This protein binds this small molecule.
Small molecule (SMILES): O=C(O)c1ccc(NS(=O)(=O)c2ccc(N3C(=O)c4ccccc4C3=O)cc2)cc1

Sequence of chain 36.A:
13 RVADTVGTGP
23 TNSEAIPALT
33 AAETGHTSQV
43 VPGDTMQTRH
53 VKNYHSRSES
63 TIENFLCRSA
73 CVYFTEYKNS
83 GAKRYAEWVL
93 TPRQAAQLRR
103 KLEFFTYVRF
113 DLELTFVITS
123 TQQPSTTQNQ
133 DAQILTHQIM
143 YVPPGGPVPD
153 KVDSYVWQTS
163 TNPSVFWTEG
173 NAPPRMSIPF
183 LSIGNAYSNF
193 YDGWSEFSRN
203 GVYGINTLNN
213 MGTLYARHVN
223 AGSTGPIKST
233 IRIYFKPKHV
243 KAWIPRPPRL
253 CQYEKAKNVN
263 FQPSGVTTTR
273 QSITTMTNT

Sequence of chain 42.A:
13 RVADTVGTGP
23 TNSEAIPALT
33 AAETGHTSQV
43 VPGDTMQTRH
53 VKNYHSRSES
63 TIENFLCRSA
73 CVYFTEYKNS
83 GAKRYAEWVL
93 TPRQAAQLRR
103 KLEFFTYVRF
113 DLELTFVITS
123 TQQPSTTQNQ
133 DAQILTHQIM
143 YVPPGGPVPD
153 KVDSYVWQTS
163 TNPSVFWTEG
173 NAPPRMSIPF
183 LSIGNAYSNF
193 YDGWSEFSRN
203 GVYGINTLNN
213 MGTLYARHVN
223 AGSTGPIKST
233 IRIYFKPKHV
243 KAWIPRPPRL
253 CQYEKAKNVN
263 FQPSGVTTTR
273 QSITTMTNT

Sequence of chain 42.C:
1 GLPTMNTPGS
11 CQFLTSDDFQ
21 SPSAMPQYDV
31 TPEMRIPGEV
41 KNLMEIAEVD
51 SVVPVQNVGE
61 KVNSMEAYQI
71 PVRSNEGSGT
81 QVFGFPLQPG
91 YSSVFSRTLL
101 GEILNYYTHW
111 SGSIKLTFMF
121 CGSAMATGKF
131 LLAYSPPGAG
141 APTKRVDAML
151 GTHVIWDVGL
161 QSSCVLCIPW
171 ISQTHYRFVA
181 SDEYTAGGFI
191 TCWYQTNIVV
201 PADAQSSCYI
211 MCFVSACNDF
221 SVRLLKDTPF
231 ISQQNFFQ

Binding-site contacts:
Ligand atom O4 contacts residue PHE76 of chain 42.A at 2.2 Å.
Ligand atom O2 contacts residue GLN233 of chain 42.C at 2.9 Å (h-bond).
Ligand atom N1 contacts residue ASP155 of chain 36.A at 2.5 Å (salt-bridge).
Ligand atom C5 contacts residue SER156 of chain 36.A at 2.9 Å.
Ligand atom C4 contacts residue TYR157 of chain 36.A at 3.5 Å (hydrophobic).
Ligand atom C4 contacts residue ASP155 of chain 36.A at 1.9 Å.
Ligand atom O1 contacts residue GLN234 of chain 42.C at 2.6 Å (h-bond).
Ligand atom O5 contacts residue ARG234 of chain 42.A at 2.7 Å (salt-bridge).
Ligand atom N1 contacts residue TYR157 of chain 36.A at 2.5 Å (h-bond).
Ligand atom O1 contacts residue GLN233 of chain 42.C at 3.6 Å.
Ligand atom O2 contacts residue TYR157 of chain 36.A at 3.4 Å.
Ligand atom C6 contacts residue GLN160 of chain 36.A at 2.9 Å.
Ligand atom O6 contacts residue ARG234 of chain 42.A at 3.4 Å (salt-bridge).
Ligand atom C4 contacts residue SER156 of chain 36.A at 3.0 Å.
Ligand atom C20 contacts residue PHE76 of chain 42.A at 3.2 Å (hydrophobic).
Ligand atom C3 contacts residue ASP155 of chain 36.A at 3.0 Å.
Ligand atom O4 contacts residue PHE236 of chain 42.C at 2.6 Å.
Ligand atom C2 contacts residue GLN160 of chain 36.A at 3.5 Å.
Ligand atom C1 contacts residue TYR157 of chain 36.A at 3.5 Å (hydrophobic).
Ligand atom C7 contacts residue GLN234 of chain 42.C at 2.2 Å.
Ligand atom C13 contacts residue PHE76 of chain 42.A at 2.9 Å (hydrophobic).
Ligand atom C3 contacts residue SER156 of chain 36.A at 3.2 Å.
Ligand atom C8 contacts residue GLN234 of chain 42.C at 2.9 Å.
Ligand atom N1 contacts residue SER156 of chain 36.A at 2.9 Å.
Ligand atom O2 contacts residue GLN234 of chain 42.C at 2.5 Å (h-bond).
Ligand atom C21 contacts residue GLN160 of chain 36.A at 3.6 Å.
Ligand atom C6 contacts residue SER156 of chain 36.A at 3.4 Å.
Ligand atom O6 contacts residue GLN160 of chain 36.A at 2.9 Å.
Ligand atom C8 contacts residue ASP155 of chain 36.A at 3.7 Å.
Ligand atom S1 contacts residue GLN234 of chain 42.C at 2.2 Å (h-bond).
Ligand atom C14 contacts residue PHE76 of chain 42.A at 3.3 Å (hydrophobic).
Ligand atom O5 contacts residue ARG219 of chain 36.A at 3.5 Å (salt-bridge).
Ligand atom C12 contacts residue GLN234 of chain 42.C at 2.8 Å.
Ligand atom C6 contacts residue TYR157 of chain 36.A at 2.6 Å (hydrophobic).
Ligand atom C21 contacts residue ARG234 of chain 42.A at 3.5 Å.
Ligand atom C5 contacts residue ASP155 of chain 36.A at 2.5 Å.
Ligand atom C2 contacts residue SER156 of chain 36.A at 3.6 Å.
Ligand atom C13 contacts residue PHE236 of chain 42.C at 3.4 Å (hydrophobic).
Ligand atom C1 contacts residue GLN160 of chain 36.A at 2.6 Å.
Ligand atom C5 contacts residue TYR157 of chain 36.A at 2.8 Å (hydrophobic).